The protein below binds the small molecule below.
Small molecule (SMILES): O=[N+]([O-])c1ccc(O)c([N+](=O)[O-])c1

Sequence of chain 2.A:
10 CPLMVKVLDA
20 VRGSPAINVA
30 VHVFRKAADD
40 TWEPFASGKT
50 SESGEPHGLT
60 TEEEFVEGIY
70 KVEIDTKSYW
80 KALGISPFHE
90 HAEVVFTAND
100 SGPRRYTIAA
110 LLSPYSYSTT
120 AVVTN

Sequence of chain 1.A:
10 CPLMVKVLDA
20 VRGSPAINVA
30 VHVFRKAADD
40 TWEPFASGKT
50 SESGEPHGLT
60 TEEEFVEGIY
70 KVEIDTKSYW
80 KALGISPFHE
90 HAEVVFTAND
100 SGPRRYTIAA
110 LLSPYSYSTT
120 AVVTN

Binding-site contacts:
Ligand atom C1 contacts residue SER117 of chain 2.A at 3.5 Å.
Ligand atom C2 contacts residue LEU110 of chain 1.A at 3.9 Å (hydrophobic).
Ligand atom O41 contacts residue LEU17 of chain 2.A at 3.3 Å.
Ligand atom N2 contacts residue LEU110 of chain 1.A at 3.8 Å.
Ligand atom N2 contacts residue DNF1 of chain 2.C at 1.1 Å.
Ligand atom O22 contacts residue ALA109 of chain 1.A at 3.2 Å.
Ligand atom O21 contacts residue THR118 of chain 1.A at 3.0 Å (h-bond).
Ligand atom C1 contacts residue LEU110 of chain 2.A at 3.9 Å (hydrophobic).
Ligand atom O1 contacts residue SER117 of chain 1.A at 2.6 Å (h-bond).
Ligand atom C6 contacts residue DNF1 of chain 2.C at 0.5 Å.
Ligand atom O21 contacts residue SER117 of chain 1.A at 2.8 Å (h-bond).
Ligand atom O22 contacts residue ALA108 of chain 1.A at 3.3 Å (h-bond).
Ligand atom O22 contacts residue THR118 of chain 1.A at 3.8 Å.
Ligand atom O1 contacts residue LEU110 of chain 1.A at 3.8 Å.
Ligand atom O22 contacts residue LEU110 of chain 1.A at 3.0 Å (h-bond).
Ligand atom N4 contacts residue ALA108 of chain 2.A at 3.8 Å.
Ligand atom O21 contacts residue THR119 of chain 1.A at 3.6 Å (h-bond).
Ligand atom O1 contacts residue LEU110 of chain 2.A at 3.6 Å.
Ligand atom O1 contacts residue SER117 of chain 2.A at 2.7 Å (h-bond).
Ligand atom O22 contacts residue DNF1 of chain 2.C at 1.9 Å.
Ligand atom C4 contacts residue DNF1 of chain 2.C at 0.8 Å.
Ligand atom N4 contacts residue DNF1 of chain 2.C at 1.3 Å (h-bond).
Ligand atom O42 contacts residue LEU17 of chain 1.A at 3.9 Å.
Ligand atom N2 contacts residue THR118 of chain 1.A at 3.9 Å.
Ligand atom C1 contacts residue DNF1 of chain 2.C at 0.2 Å.
Ligand atom O22 contacts residue SER117 of chain 1.A at 3.0 Å (h-bond).
Ligand atom O1 contacts residue DNF1 of chain 2.C at 0.2 Å (h-bond).
Ligand atom O42 contacts residue DNF1 of chain 2.C at 1.4 Å (h-bond).
Ligand atom C2 contacts residue SER117 of chain 1.A at 3.9 Å.
Ligand atom C5 contacts residue DNF1 of chain 2.C at 0.8 Å.
Ligand atom C6 contacts residue SER117 of chain 2.A at 3.5 Å.
Ligand atom O21 contacts residue DNF1 of chain 2.C at 2.0 Å.
Ligand atom C2 contacts residue DNF1 of chain 2.C at 0.5 Å.
Ligand atom O21 contacts residue LEU110 of chain 2.A at 3.9 Å.
Ligand atom O41 contacts residue DNF1 of chain 2.C at 1.4 Å (h-bond).
Ligand atom C1 contacts residue SER117 of chain 1.A at 3.6 Å.
Ligand atom N2 contacts residue SER117 of chain 1.A at 3.4 Å (h-bond).
Ligand atom C6 contacts residue LEU110 of chain 2.A at 3.6 Å (hydrophobic).
Ligand atom O42 contacts residue ALA108 of chain 2.A at 2.8 Å.
Ligand atom C3 contacts residue DNF1 of chain 2.C at 0.8 Å.